Sequence of chain 1.D:
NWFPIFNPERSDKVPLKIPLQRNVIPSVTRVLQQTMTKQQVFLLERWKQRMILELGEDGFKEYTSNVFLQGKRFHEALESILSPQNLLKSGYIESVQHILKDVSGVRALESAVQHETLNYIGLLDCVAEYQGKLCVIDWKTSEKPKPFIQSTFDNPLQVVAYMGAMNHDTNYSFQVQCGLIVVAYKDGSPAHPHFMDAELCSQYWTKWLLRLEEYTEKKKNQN

This small molecule binds to this protein.
Small molecule (SMILES): Nc1ccn([C@H]2C[C@H](OP(=O)(O)O)[C@@H](CO[P](=O)(O)O[C@H]3C[C@H](n4cnc5c(N)ncnc54)O[C@@H]3CO[P](=O)(O)O[C@H]3C[C@H](n4cnc5c(N)ncnc54)O[C@@H]3CO[P](=O)(O)O[C@H]3C[C@H](n4ccc(N)nc4=O)O[C@@H]3CO[P](=O)(O)O[C@H]3C[C@H](n4cnc5c(N)ncnc54)O[C@@H]3CO[P](=O)(O)O[C@H]3C[C@H](n4cnc5c(N)ncnc54)O[C@@H]3CO[P](=O)(O)O[C@H]3C[C@H](n4ccc(N)nc4=O)O[C@@H]3COP(=O)=O)O2)c(=O)n1

Binding-site contacts:
Ligand atom O2 contacts residue LYS87 of chain 1.D at 3.4 Å.
Ligand atom OP1 contacts residue LYS163 of chain 1.D at 3.5 Å (salt-bridge).
Ligand atom N3 contacts residue GLN55 of chain 1.D at 2.9 Å (h-bond).
Ligand atom P contacts residue TYR185 of chain 1.D at 3.5 Å.
Ligand atom N1 contacts residue GLN48 of chain 1.D at 3.1 Å (h-bond).
Ligand atom O5' contacts residue THR164 of chain 1.D at 3.4 Å (h-bond).
Ligand atom N6 contacts residue GLN48 of chain 1.D at 3.2 Å (h-bond).
Ligand atom O2 contacts residue PHE83 of chain 1.D at 3.3 Å.
Ligand atom C2 contacts residue PHE83 of chain 1.D at 3.3 Å (hydrophobic).
Ligand atom C4 contacts residue PHE83 of chain 1.D at 3.4 Å (hydrophobic).
Ligand atom OP2 contacts residue GLN181 of chain 1.D at 2.9 Å (h-bond).
Ligand atom OP1 contacts residue ASP148 of chain 1.D at 2.6 Å (salt-bridge).
Ligand atom OP1 contacts residue TYR185 of chain 1.D at 2.6 Å (h-bond).
Ligand atom C5' contacts residue TRP62 of chain 1.D at 3.4 Å (hydrophobic).
Ligand atom OP2 contacts residue LYS163 of chain 1.D at 2.9 Å (salt-bridge).
Ligand atom OP1 contacts residue HIS90 of chain 1.D at 3.5 Å.
Ligand atom OP2 contacts residue SER42 of chain 1.D at 3.5 Å.
Ligand atom OP1 contacts residue GLY145 of chain 1.D at 3.2 Å.
Ligand atom OP2 contacts residue LYS163 of chain 1.D at 2.8 Å (salt-bridge).
Ligand atom O5' contacts residue THR44 of chain 1.D at 3.4 Å (h-bond).
Ligand atom OP1 contacts residue HIS90 of chain 1.D at 3.0 Å (h-bond).
Ligand atom OP1 contacts residue THR164 of chain 1.D at 2.7 Å (h-bond).
Ligand atom O5' contacts residue TYR185 of chain 1.D at 3.5 Å (h-bond).
Ligand atom C4 contacts residue PHE176 of chain 1.D at 3.5 Å (hydrophobic).
Ligand atom N3 contacts residue PHE176 of chain 1.D at 3.4 Å.
Ligand atom OP1 contacts residue SER165 of chain 1.D at 3.5 Å.
Ligand atom OP1 contacts residue GLU166 of chain 1.D at 2.8 Å (salt-bridge).
Ligand atom OP2 contacts residue THR44 of chain 1.D at 2.7 Å (h-bond).
Ligand atom N4 contacts residue PHE176 of chain 1.D at 3.5 Å.
Ligand atom O3' contacts residue GLY86 of chain 1.D at 3.3 Å.
Ligand atom OP1 contacts residue LEU146 of chain 1.D at 2.9 Å (h-bond).
Ligand atom OP1 contacts residue LYS167 of chain 1.D at 2.8 Å (salt-bridge).
Ligand atom C2 contacts residue PHE176 of chain 1.D at 3.5 Å (hydrophobic).
Ligand atom P contacts residue LYS163 of chain 1.D at 3.4 Å.
Ligand atom O4' contacts residue LEU59 of chain 1.D at 3.5 Å.
Ligand atom O5' contacts residue ARG61 of chain 1.D at 3.0 Å (salt-bridge).
Ligand atom N3 contacts residue PHE83 of chain 1.D at 3.4 Å.
Ligand atom C5' contacts residue LEU146 of chain 1.D at 3.5 Å (hydrophobic).
Ligand atom OP1 contacts residue GLY86 of chain 1.D at 3.5 Å.
Ligand atom C3' contacts residue SER42 of chain 1.D at 3.5 Å.